Sequence of chain 1.B:
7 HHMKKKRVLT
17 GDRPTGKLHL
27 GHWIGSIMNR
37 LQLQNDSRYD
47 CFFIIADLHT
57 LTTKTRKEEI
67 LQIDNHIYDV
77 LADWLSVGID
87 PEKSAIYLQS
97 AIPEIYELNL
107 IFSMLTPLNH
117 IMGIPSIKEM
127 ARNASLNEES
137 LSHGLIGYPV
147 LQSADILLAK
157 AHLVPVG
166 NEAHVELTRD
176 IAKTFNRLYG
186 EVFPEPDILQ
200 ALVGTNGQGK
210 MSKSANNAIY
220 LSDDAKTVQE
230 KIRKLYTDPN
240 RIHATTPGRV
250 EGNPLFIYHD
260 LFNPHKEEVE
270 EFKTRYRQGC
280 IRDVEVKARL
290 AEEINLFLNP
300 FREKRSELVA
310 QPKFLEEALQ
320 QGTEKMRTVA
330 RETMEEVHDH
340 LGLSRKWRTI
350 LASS

A protein and the small-molecule ligand that binds it are described below.
Small molecule (SMILES): N[C@@H](Cc1c[nH]c2ccccc12)C(=O)O

Binding-site contacts:
Ligand atom O contacts residue ARG19 of chain 1.B at 2.9 Å (salt-bridge).
Ligand atom CZ3 contacts residue GLN148 of chain 1.B at 4.0 Å.
Ligand atom CE3 contacts residue GLY17 of chain 1.B at 4.0 Å.
Ligand atom CZ2 contacts residue ASP151 of chain 1.B at 4.1 Å.
Ligand atom CD2 contacts residue GLN148 of chain 1.B at 3.8 Å.
Ligand atom CH2 contacts residue GLN148 of chain 1.B at 4.1 Å.
Ligand atom OXT contacts residue ARG19 of chain 1.B at 3.9 Å.
Ligand atom CA contacts residue EDO1 of chain 1.S at 3.5 Å.
Ligand atom CG contacts residue GLN148 of chain 1.B at 4.0 Å.
Ligand atom CE2 contacts residue GLN148 of chain 1.B at 3.5 Å.
Ligand atom C contacts residue EDO1 of chain 1.S at 4.1 Å.
Ligand atom N contacts residue GLN148 of chain 1.B at 2.9 Å (h-bond).
Ligand atom NE1 contacts residue ILE50 of chain 1.B at 4.0 Å.
Ligand atom CZ2 contacts residue GLN148 of chain 1.B at 3.7 Å.
Ligand atom CH2 contacts residue VAL160 of chain 1.B at 4.2 Å (hydrophobic).
Ligand atom CD1 contacts residue ALA52 of chain 1.B at 3.7 Å (hydrophobic).
Ligand atom CH2 contacts residue LEU15 of chain 1.B at 3.5 Å (hydrophobic).
Ligand atom CE3 contacts residue EDO1 of chain 1.S at 4.1 Å.
Ligand atom CD1 contacts residue ASP151 of chain 1.B at 3.6 Å.
Ligand atom CH2 contacts residue THR16 of chain 1.B at 4.1 Å.
Ligand atom CZ2 contacts residue LEU15 of chain 1.B at 3.6 Å (hydrophobic).
Ligand atom C contacts residue ARG19 of chain 1.B at 3.7 Å.
Ligand atom N contacts residue EDO1 of chain 1.S at 3.4 Å (h-bond).
Ligand atom CZ3 contacts residue LEU15 of chain 1.B at 4.1 Å (hydrophobic).
Ligand atom CE2 contacts residue ILE50 of chain 1.B at 4.1 Å (hydrophobic).
Ligand atom CE3 contacts residue GLN148 of chain 1.B at 3.9 Å.
Ligand atom NE1 contacts residue ASP151 of chain 1.B at 2.8 Å (salt-bridge).
Ligand atom CA contacts residue GLN148 of chain 1.B at 4.0 Å.
Ligand atom CH2 contacts residue ILE152 of chain 1.B at 4.0 Å (hydrophobic).
Ligand atom NE1 contacts residue GLN148 of chain 1.B at 3.6 Å.
Ligand atom NE1 contacts residue HIS55 of chain 1.B at 3.7 Å.
Ligand atom CD1 contacts residue HIS55 of chain 1.B at 3.4 Å.
Ligand atom CZ3 contacts residue VAL160 of chain 1.B at 4.2 Å (hydrophobic).
Ligand atom CD1 contacts residue GLN148 of chain 1.B at 4.1 Å.
Ligand atom CZ3 contacts residue GLY17 of chain 1.B at 4.0 Å.
Ligand atom CZ2 contacts residue ILE152 of chain 1.B at 4.0 Å (hydrophobic).
Ligand atom CB contacts residue GLY17 of chain 1.B at 4.2 Å.
Ligand atom CE2 contacts residue ASP151 of chain 1.B at 3.9 Å.
Ligand atom CZ3 contacts residue THR16 of chain 1.B at 3.7 Å.
Ligand atom O contacts residue EDO1 of chain 1.S at 3.9 Å.